Sequence of chain 1.B:
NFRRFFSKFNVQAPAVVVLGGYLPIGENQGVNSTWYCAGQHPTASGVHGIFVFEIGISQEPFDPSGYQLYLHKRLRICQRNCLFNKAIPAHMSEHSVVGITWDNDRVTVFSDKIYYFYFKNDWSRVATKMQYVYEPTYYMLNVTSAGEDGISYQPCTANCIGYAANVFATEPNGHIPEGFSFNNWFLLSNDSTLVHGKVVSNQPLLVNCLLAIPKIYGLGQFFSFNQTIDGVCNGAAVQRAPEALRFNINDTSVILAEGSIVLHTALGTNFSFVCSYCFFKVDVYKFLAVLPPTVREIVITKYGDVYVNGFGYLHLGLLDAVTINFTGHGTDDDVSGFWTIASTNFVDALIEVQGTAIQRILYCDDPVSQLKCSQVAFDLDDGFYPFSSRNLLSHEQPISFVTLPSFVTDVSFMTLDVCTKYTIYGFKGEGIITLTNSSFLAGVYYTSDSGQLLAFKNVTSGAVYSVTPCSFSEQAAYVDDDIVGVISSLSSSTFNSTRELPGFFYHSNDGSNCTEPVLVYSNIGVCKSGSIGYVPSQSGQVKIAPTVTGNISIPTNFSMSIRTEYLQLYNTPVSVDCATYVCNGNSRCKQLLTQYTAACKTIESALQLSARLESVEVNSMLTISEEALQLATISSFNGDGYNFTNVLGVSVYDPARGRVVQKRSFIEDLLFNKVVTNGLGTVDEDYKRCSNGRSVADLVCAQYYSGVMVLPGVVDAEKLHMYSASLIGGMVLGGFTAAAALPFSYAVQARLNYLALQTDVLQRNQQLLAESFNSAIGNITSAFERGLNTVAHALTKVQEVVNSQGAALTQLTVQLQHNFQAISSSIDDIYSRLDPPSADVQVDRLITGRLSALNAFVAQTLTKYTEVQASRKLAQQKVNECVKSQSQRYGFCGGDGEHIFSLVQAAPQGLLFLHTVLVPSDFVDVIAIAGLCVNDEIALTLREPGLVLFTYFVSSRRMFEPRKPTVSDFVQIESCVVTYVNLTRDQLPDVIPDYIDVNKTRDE

Binding-site contacts:
Ligand atom C1 contacts residue ASN1231 of chain 1.B at 1.4 Å.
Ligand atom C5 contacts residue ASN1231 of chain 1.B at 3.7 Å.
Ligand atom O5 contacts residue ASN1231 of chain 1.B at 2.4 Å (h-bond).
Ligand atom O7 contacts residue ASN1231 of chain 1.B at 4.4 Å.
Ligand atom C7 contacts residue ASN1231 of chain 1.B at 3.8 Å.
Ligand atom C2 contacts residue ASN1231 of chain 1.B at 2.5 Å.
Ligand atom C4 contacts residue ASN1231 of chain 1.B at 4.3 Å.
Ligand atom N2 contacts residue ASN1231 of chain 1.B at 2.8 Å (h-bond).
Ligand atom O7 contacts residue ASP1235 of chain 1.B at 4.2 Å.
Ligand atom C3 contacts residue ASN1231 of chain 1.B at 3.8 Å.

This protein binds this small molecule.
Small molecule (SMILES): CC(=O)N[C@@H]1[C@@H](O)[C@H](O)[C@@H](CO)O[C@H]1O